This protein binds this small molecule.
Small molecule (SMILES): OC[C@H]1O[C@@H](NC(=S)N/N=C/c2ccc(F)cc2)[C@H](O)[C@@H](O)[C@@H]1O

Binding-site contacts:
Ligand atom C11 contacts residue PHE285 of chain 1.A at 3.5 Å (hydrophobic).
Ligand atom O2 contacts residue TYR573 of chain 1.A at 3.2 Å (h-bond).
Ligand atom C14 contacts residue ASN282 of chain 1.A at 3.0 Å.
Ligand atom C9 contacts residue ASN282 of chain 1.A at 3.6 Å.
Ligand atom S1 contacts residue GLY135 of chain 1.A at 3.7 Å.
Ligand atom O5 contacts residue HIS377 of chain 1.A at 3.6 Å.
Ligand atom O4 contacts residue ASN484 of chain 1.A at 3.6 Å (h-bond).
Ligand atom C11 contacts residue ASN282 of chain 1.A at 3.5 Å.
Ligand atom C5 contacts residue GLY135 of chain 1.A at 3.7 Å.
Ligand atom C14 contacts residue GLU88 of chain 1.A at 3.2 Å.
Ligand atom O4 contacts residue GLY675 of chain 1.A at 2.8 Å (h-bond).
Ligand atom O3 contacts residue SER674 of chain 1.A at 3.1 Å (h-bond).
Ligand atom C8 contacts residue ASN284 of chain 1.A at 3.5 Å.
Ligand atom C6 contacts residue HIS377 of chain 1.A at 3.5 Å.
Ligand atom F1 contacts residue ASN282 of chain 1.A at 3.3 Å.
Ligand atom O2 contacts residue ASN284 of chain 1.A at 3.4 Å (h-bond).
Ligand atom C2 contacts residue HIS377 of chain 1.A at 3.4 Å.
Ligand atom C7 contacts residue ASN284 of chain 1.A at 3.4 Å.
Ligand atom F1 contacts residue ARG292 of chain 1.A at 3.6 Å.
Ligand atom C13 contacts residue ASN282 of chain 1.A at 2.5 Å.
Ligand atom N3 contacts residue ASN284 of chain 1.A at 3.6 Å (h-bond).
Ligand atom C6 contacts residue ASN484 of chain 1.A at 3.3 Å.
Ligand atom C13 contacts residue GLU88 of chain 1.A at 3.1 Å.
Ligand atom C3 contacts residue GLU672 of chain 1.A at 3.5 Å.
Ligand atom O3 contacts residue GLU672 of chain 1.A at 2.8 Å (salt-bridge).
Ligand atom C6 contacts residue GLY135 of chain 1.A at 3.7 Å.
Ligand atom C5 contacts residue LEU136 of chain 1.A at 3.8 Å (hydrophobic).
Ligand atom O4 contacts residue SER674 of chain 1.A at 3.6 Å.
Ligand atom O2 contacts residue GLU672 of chain 1.A at 3.2 Å (salt-bridge).
Ligand atom S1 contacts residue ASP283 of chain 1.A at 3.3 Å (salt-bridge).
Ligand atom N2 contacts residue ASN284 of chain 1.A at 3.5 Å (h-bond).
Ligand atom C7 contacts residue LEU136 of chain 1.A at 3.7 Å (hydrophobic).
Ligand atom O3 contacts residue ALA673 of chain 1.A at 3.3 Å (h-bond).
Ligand atom S1 contacts residue LEU136 of chain 1.A at 3.4 Å (h-bond).
Ligand atom O6 contacts residue ASN484 of chain 1.A at 2.8 Å (h-bond).
Ligand atom C13 contacts residue ASN133 of chain 1.A at 3.5 Å.
Ligand atom O3 contacts residue GLY675 of chain 1.A at 3.2 Å (h-bond).
Ligand atom C12 contacts residue ASN282 of chain 1.A at 2.8 Å.
Ligand atom O6 contacts residue HIS377 of chain 1.A at 2.7 Å (h-bond).
Ligand atom O5 contacts residue LEU136 of chain 1.A at 3.6 Å.

Sequence of chain 1.A:
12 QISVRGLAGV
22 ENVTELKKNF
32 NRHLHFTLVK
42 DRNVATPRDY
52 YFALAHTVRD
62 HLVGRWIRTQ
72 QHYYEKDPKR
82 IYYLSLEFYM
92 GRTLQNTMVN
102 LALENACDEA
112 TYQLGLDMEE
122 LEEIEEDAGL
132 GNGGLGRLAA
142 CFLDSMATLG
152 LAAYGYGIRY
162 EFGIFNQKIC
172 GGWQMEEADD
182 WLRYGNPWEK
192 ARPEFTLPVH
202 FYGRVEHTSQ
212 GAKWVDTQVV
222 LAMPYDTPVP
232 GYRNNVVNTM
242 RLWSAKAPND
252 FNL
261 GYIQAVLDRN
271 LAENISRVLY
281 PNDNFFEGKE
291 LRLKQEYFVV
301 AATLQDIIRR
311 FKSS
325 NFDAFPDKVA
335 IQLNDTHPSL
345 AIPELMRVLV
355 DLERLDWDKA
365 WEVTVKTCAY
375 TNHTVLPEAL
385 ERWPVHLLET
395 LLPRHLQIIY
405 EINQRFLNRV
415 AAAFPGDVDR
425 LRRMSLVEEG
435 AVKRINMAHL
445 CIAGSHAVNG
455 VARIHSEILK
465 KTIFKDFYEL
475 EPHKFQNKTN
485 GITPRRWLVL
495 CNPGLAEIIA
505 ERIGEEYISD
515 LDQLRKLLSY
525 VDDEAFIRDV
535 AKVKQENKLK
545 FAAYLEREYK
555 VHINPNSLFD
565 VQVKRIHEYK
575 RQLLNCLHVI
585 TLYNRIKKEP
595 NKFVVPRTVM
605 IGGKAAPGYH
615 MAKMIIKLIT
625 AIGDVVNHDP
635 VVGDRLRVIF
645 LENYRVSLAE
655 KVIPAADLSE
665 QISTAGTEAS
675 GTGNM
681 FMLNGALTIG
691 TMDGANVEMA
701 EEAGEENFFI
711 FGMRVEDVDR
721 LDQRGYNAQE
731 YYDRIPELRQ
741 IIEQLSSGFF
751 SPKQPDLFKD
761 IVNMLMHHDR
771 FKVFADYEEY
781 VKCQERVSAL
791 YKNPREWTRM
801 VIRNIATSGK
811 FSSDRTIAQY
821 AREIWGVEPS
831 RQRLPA